Sequence of chain 1.A:
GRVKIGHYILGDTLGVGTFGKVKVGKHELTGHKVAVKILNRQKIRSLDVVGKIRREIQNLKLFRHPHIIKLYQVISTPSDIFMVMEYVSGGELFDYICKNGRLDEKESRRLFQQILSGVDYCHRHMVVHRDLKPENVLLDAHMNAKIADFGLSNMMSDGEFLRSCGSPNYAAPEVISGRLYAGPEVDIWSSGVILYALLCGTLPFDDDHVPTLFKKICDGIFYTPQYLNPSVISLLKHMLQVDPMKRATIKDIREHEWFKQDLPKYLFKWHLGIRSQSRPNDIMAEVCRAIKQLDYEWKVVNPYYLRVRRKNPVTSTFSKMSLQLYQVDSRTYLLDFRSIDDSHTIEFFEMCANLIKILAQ

Binding-site contacts:
Ligand atom C14 contacts residue ASP90 of chain 1.A at 3.7 Å.
Ligand atom C3 contacts residue VAL47 of chain 1.B at 3.7 Å (hydrophobic).
Ligand atom F2 contacts residue PHE92 of chain 1.A at 3.6 Å.
Ligand atom C14 contacts residue ARG17 of chain 1.B at 3.3 Å.
Ligand atom N1 contacts residue ARG17 of chain 1.B at 3.2 Å (salt-bridge).
Ligand atom O5 contacts residue ASN44 of chain 1.B at 3.0 Å (h-bond).
Ligand atom C9 contacts residue ILE48 of chain 1.A at 3.4 Å (hydrophobic).
Ligand atom C2 contacts residue LYS33 of chain 1.A at 3.7 Å.
Ligand atom O4 contacts residue THR19 of chain 1.B at 3.8 Å.
Ligand atom C8 contacts residue ILE48 of chain 1.A at 3.9 Å (hydrophobic).
Ligand atom C4 contacts residue VAL47 of chain 1.B at 3.5 Å (hydrophobic).
Ligand atom O9 contacts residue LYS33 of chain 1.A at 2.5 Å (salt-bridge).
Ligand atom C5 contacts residue VAL47 of chain 1.B at 3.7 Å (hydrophobic).
Ligand atom C4 contacts residue SEP42 of chain 1.B at 3.8 Å.
Ligand atom O9 contacts residue SEP42 of chain 1.B at 3.9 Å.
Ligand atom C1 contacts residue ILE48 of chain 1.A at 3.7 Å (hydrophobic).
Ligand atom C12 contacts residue ARG17 of chain 1.B at 3.7 Å.
Ligand atom C1 contacts residue LEU20 of chain 1.A at 3.7 Å (hydrophobic).
Ligand atom N1 contacts residue ILE48 of chain 1.A at 3.6 Å.
Ligand atom C10 contacts residue ARG17 of chain 1.B at 3.6 Å.
Ligand atom C22 contacts residue LYS33 of chain 1.A at 3.7 Å.
Ligand atom C10 contacts residue ASP90 of chain 1.A at 3.8 Å.
Ligand atom C26 contacts residue GLY21 of chain 1.A at 3.2 Å.
Ligand atom O1 contacts residue LYS31 of chain 1.A at 3.5 Å (salt-bridge).
Ligand atom N1 contacts residue ASP90 of chain 1.A at 2.8 Å (salt-bridge).
Ligand atom C25 contacts residue SEP42 of chain 1.B at 3.7 Å.
Ligand atom C24 contacts residue THR40 of chain 1.B at 3.6 Å.
Ligand atom C4 contacts residue LYS33 of chain 1.A at 3.7 Å.
Ligand atom C26 contacts residue LYS33 of chain 1.A at 3.3 Å.
Ligand atom C2 contacts residue LEU20 of chain 1.A at 3.5 Å (hydrophobic).
Ligand atom C9 contacts residue ASP90 of chain 1.A at 3.3 Å.
Ligand atom C11 contacts residue ARG17 of chain 1.B at 3.7 Å.
Ligand atom O1 contacts residue ASN45 of chain 1.B at 3.4 Å (h-bond).
Ligand atom C7 contacts residue ILE48 of chain 1.A at 3.6 Å (hydrophobic).
Ligand atom C13 contacts residue ARG17 of chain 1.B at 3.6 Å.
Ligand atom C3 contacts residue LYS33 of chain 1.A at 3.5 Å.
Ligand atom O9 contacts residue GLY21 of chain 1.A at 3.5 Å (h-bond).
Ligand atom F1 contacts residue LYS31 of chain 1.A at 3.8 Å.
Ligand atom C23 contacts residue SEP42 of chain 1.B at 3.6 Å.
Ligand atom C10 contacts residue ILE48 of chain 1.A at 3.3 Å (hydrophobic).

A small-molecule ligand and the protein it binds are described below.
Small molecule (SMILES): O=C(O[C@@H]1O[C@H](C(=O)O)[C@@H](O)[C@H](O)[C@H]1O)c1c[nH]c2cc(F)c(-c3ccc([C@@H]4CCCCO4)cc3)c(F)c12

Sequence of chain 1.B:
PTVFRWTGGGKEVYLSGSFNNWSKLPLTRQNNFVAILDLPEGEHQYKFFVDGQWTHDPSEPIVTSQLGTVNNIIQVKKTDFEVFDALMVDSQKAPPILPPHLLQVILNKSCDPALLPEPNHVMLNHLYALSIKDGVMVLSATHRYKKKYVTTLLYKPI